Sequence of chain 15.A:
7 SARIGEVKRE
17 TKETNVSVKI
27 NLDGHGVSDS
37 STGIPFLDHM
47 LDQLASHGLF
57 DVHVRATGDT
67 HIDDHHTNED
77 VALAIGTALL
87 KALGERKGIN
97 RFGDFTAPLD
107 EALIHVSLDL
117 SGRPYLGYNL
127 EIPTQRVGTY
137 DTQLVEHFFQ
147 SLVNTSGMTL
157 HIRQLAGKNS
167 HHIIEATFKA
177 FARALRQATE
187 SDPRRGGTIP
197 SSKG

Binding-site contacts:
Ligand atom O10 contacts residue ARG119 of chain 5.A at 3.1 Å (salt-bridge).
Ligand atom O11 contacts residue SER197 of chain 5.A at 2.7 Å (h-bond).
Ligand atom O12 contacts residue LYS199 of chain 5.A at 2.7 Å (salt-bridge).
Ligand atom C7 contacts residue MN1 of chain 5.B at 3.3 Å.
Ligand atom C6 contacts residue 5DL1 of chain 5.D at 1.1 Å.
Ligand atom O10 contacts residue ARG97 of chain 5.A at 3.2 Å (salt-bridge).
Ligand atom C5 contacts residue MN1 of chain 5.B at 3.2 Å.
Ligand atom C3 contacts residue MN1 of chain 5.C at 3.2 Å.
Ligand atom C5 contacts residue 5DL1 of chain 5.D at 0.3 Å.
Ligand atom N4 contacts residue 5DL1 of chain 5.D at 0.1 Å (h-bond).
Ligand atom N1 contacts residue HIS167 of chain 4.A at 3.3 Å (h-bond).
Ligand atom O13 contacts residue GLU19 of chain 15.A at 3.2 Å (salt-bridge).
Ligand atom O13 contacts residue GLU171 of chain 4.A at 2.7 Å (salt-bridge).
Ligand atom N1 contacts residue MN1 of chain 5.B at 2.2 Å.
Ligand atom O11 contacts residue 5DL1 of chain 5.D at 0.3 Å (h-bond).
Ligand atom N1 contacts residue GLU171 of chain 4.A at 3.3 Å (salt-bridge).
Ligand atom N4 contacts residue HIS71 of chain 15.A at 3.1 Å (h-bond).
Ligand atom O13 contacts residue HIS45 of chain 4.A at 3.2 Å (h-bond).
Ligand atom C3 contacts residue EDO1 of chain 15.J at 2.9 Å.
Ligand atom C6 contacts residue EDO1 of chain 15.J at 2.7 Å.
Ligand atom N4 contacts residue GLU75 of chain 15.A at 3.2 Å (salt-bridge).
Ligand atom O10 contacts residue 5DL1 of chain 5.D at 0.5 Å (h-bond).
Ligand atom C3 contacts residue 5DL1 of chain 5.D at 0.6 Å.
Ligand atom O13 contacts residue MN1 of chain 5.B at 2.2 Å.
Ligand atom O10 contacts residue LYS175 of chain 4.A at 2.6 Å (salt-bridge).
Ligand atom O13 contacts residue 5DL1 of chain 5.D at 0.7 Å (h-bond).
Ligand atom N4 contacts residue MN1 of chain 5.C at 2.3 Å.
Ligand atom C5 contacts residue HIS71 of chain 15.A at 3.3 Å.
Ligand atom O12 contacts residue ARG119 of chain 5.A at 2.9 Å (salt-bridge).
Ligand atom P9 contacts residue 5DL1 of chain 5.D at 0.2 Å.
Ligand atom N1 contacts residue HIS72 of chain 15.A at 3.1 Å (h-bond).
Ligand atom C7 contacts residue 5DL1 of chain 5.D at 0.5 Å.
Ligand atom N2 contacts residue 5DL1 of chain 5.D at 0.8 Å (h-bond).
Ligand atom C8 contacts residue 5DL1 of chain 5.D at 0.3 Å.
Ligand atom N1 contacts residue 5DL1 of chain 5.D at 0.4 Å (h-bond).
Ligand atom C7 contacts residue GLU171 of chain 4.A at 3.0 Å.
Ligand atom C5 contacts residue HIS167 of chain 4.A at 3.3 Å.
Ligand atom N2 contacts residue EDO1 of chain 15.J at 2.9 Å.
Ligand atom O12 contacts residue 5DL1 of chain 5.D at 0.1 Å (h-bond).
Ligand atom O11 contacts residue ARG97 of chain 5.A at 2.9 Å (salt-bridge).

A protein and the small-molecule ligand that binds it are described below.
Small molecule (SMILES): O=P(O)(O)C[C@H](O)Cn1cncn1

Sequence of chain 4.A:
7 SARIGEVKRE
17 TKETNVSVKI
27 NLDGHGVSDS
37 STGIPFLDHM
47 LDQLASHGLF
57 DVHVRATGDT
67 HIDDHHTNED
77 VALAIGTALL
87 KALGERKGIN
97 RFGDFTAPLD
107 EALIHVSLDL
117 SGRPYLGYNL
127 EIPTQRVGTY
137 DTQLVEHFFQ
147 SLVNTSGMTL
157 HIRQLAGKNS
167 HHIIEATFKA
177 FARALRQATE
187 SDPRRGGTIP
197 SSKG

Sequence of chain 5.A:
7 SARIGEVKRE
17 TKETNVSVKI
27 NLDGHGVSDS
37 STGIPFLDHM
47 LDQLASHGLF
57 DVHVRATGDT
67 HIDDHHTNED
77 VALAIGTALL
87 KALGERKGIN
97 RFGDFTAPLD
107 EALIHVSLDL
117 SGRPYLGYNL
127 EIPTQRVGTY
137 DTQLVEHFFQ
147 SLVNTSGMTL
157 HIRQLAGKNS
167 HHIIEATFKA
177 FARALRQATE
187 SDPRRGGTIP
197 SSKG